Sequence of chain 1.L:
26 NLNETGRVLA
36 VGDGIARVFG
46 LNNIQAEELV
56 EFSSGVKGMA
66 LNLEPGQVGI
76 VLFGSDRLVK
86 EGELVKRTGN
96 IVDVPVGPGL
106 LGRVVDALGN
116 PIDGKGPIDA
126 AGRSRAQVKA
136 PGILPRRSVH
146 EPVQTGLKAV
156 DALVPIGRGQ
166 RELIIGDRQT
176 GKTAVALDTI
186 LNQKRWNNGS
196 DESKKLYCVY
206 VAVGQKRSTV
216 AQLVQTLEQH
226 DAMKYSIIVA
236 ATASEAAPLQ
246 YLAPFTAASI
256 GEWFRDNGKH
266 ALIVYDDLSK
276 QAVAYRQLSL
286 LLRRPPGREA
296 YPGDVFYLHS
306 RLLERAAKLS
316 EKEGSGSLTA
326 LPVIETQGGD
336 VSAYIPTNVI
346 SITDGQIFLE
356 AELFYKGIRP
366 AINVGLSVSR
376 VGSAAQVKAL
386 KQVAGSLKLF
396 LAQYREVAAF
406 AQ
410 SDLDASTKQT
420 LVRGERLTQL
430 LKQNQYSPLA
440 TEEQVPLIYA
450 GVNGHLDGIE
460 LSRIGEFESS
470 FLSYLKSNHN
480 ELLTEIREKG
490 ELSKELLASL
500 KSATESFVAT

Binding-site contacts:
Ligand atom C6 contacts residue GLN432 of chain 1.L at 3.6 Å.
Ligand atom O1B contacts residue THR175 of chain 1.L at 3.0 Å (h-bond).
Ligand atom O2A contacts residue GLN174 of chain 1.L at 3.3 Å (h-bond).
Ligand atom O1G contacts residue ARG173 of chain 1.L at 3.3 Å.
Ligand atom C4 contacts residue GLN434 of chain 1.L at 3.5 Å.
Ligand atom O1B contacts residue GLY176 of chain 1.L at 3.3 Å (h-bond).
Ligand atom O2' contacts residue GLN434 of chain 1.L at 2.5 Å (h-bond).
Ligand atom N7 contacts residue ALA179 of chain 1.L at 3.5 Å.
Ligand atom PG contacts residue MG1 of chain 1.QA at 3.5 Å.
Ligand atom N9 contacts residue GLN434 of chain 1.L at 3.4 Å (h-bond).
Ligand atom PG contacts residue GLN174 of chain 1.L at 3.6 Å.
Ligand atom N6 contacts residue GLN434 of chain 1.L at 3.7 Å.
Ligand atom O5' contacts residue GLY176 of chain 1.L at 3.3 Å.
Ligand atom O1B contacts residue LYS177 of chain 1.L at 3.0 Å (salt-bridge).
Ligand atom N3B contacts residue GLN174 of chain 1.L at 3.0 Å (h-bond).
Ligand atom C2' contacts residue GLN434 of chain 1.L at 3.3 Å.
Ligand atom C8 contacts residue GLN434 of chain 1.L at 3.7 Å.
Ligand atom C2 contacts residue TYR374 of chain 1.O at 3.6 Å (hydrophobic).
Ligand atom O1G contacts residue GLN174 of chain 1.L at 3.1 Å (h-bond).
Ligand atom C4' contacts residue GLN174 of chain 1.L at 3.7 Å.
Ligand atom C8 contacts residue ALA179 of chain 1.L at 3.4 Å (hydrophobic).
Ligand atom O1B contacts residue ASP172 of chain 1.L at 3.7 Å.
Ligand atom O1A contacts residue ALA179 of chain 1.L at 3.0 Å (h-bond).
Ligand atom PA contacts residue GLY176 of chain 1.L at 3.7 Å.
Ligand atom O1B contacts residue GLN174 of chain 1.L at 3.3 Å (h-bond).
Ligand atom PB contacts residue LYS177 of chain 1.L at 3.5 Å.
Ligand atom C1' contacts residue GLN434 of chain 1.L at 3.7 Å.
Ligand atom O3A contacts residue GLY176 of chain 1.L at 2.9 Å (h-bond).
Ligand atom N6 contacts residue GLN432 of chain 1.L at 2.8 Å (h-bond).
Ligand atom O2B contacts residue THR178 of chain 1.L at 3.1 Å (h-bond).
Ligand atom C5' contacts residue GLN174 of chain 1.L at 3.5 Å.
Ligand atom N1 contacts residue GLN432 of chain 1.L at 3.6 Å.
Ligand atom O2B contacts residue MG1 of chain 1.QA at 2.2 Å.
Ligand atom O4' contacts residue PHE359 of chain 1.L at 3.4 Å.
Ligand atom PB contacts residue MG1 of chain 1.QA at 3.5 Å.
Ligand atom O2G contacts residue MG1 of chain 1.QA at 2.2 Å.
Ligand atom N1 contacts residue GLN434 of chain 1.L at 3.6 Å.
Ligand atom O3A contacts residue LYS177 of chain 1.L at 3.0 Å (salt-bridge).
Ligand atom O3G contacts residue GLN174 of chain 1.L at 2.9 Å (h-bond).
Ligand atom C6 contacts residue GLN434 of chain 1.L at 3.7 Å.

A protein and the small-molecule ligand that binds it are described below.
Small molecule (SMILES): Nc1ncnc2c1ncn2[C@@H]1O[C@H](CO[P](=O)(O)O[P](=O)(O)NP(=O)(O)O)[C@@H](O)[C@H]1O

Sequence of chain 1.O:
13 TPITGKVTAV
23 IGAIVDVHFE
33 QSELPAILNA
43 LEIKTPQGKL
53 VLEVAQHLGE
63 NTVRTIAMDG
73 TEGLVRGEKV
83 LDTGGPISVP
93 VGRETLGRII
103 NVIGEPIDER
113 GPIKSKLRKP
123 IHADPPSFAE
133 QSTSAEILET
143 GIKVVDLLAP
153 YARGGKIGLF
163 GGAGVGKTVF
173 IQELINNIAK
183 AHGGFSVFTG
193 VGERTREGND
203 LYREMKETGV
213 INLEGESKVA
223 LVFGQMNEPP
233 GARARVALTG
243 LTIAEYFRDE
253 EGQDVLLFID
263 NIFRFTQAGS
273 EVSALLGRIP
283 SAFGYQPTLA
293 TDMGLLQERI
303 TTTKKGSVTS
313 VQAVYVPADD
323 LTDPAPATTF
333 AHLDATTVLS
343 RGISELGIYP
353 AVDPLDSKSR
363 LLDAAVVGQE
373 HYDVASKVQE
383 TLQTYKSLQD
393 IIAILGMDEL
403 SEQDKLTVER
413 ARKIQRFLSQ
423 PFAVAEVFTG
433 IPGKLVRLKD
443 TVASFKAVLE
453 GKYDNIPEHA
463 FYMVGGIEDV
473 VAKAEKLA